Sequence of chain 8.A:
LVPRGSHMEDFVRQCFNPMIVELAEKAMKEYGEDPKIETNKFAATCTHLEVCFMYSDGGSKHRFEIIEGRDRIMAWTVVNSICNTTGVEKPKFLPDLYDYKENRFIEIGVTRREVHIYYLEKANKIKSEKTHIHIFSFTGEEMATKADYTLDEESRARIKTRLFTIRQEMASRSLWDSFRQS

Binding-site contacts:
Ligand atom C10 contacts residue MN1 of chain 8.D at 2.6 Å.
Ligand atom C10 contacts residue GLU120 of chain 8.A at 3.2 Å.
Ligand atom C09 contacts residue GLU120 of chain 8.A at 3.3 Å.
Ligand atom C07 contacts residue MN1 of chain 8.C at 2.9 Å.
Ligand atom O03 contacts residue HIS61 of chain 8.A at 3.2 Å.
Ligand atom C05 contacts residue TYR44 of chain 8.A at 3.9 Å (hydrophobic).
Ligand atom O04 contacts residue TYR131 of chain 8.A at 4.2 Å.
Ligand atom O02 contacts residue ASP109 of chain 8.A at 4.1 Å.
Ligand atom O03 contacts residue MN1 of chain 8.C at 2.0 Å.
Ligand atom C04 contacts residue TYR44 of chain 8.A at 3.9 Å (hydrophobic).
Ligand atom O03 contacts residue GLU120 of chain 8.A at 2.9 Å (salt-bridge).
Ligand atom O01 contacts residue TYR44 of chain 8.A at 3.8 Å.
Ligand atom C21 contacts residue TYR44 of chain 8.A at 3.8 Å (hydrophobic).
Ligand atom C22 contacts residue TYR44 of chain 8.A at 3.8 Å (hydrophobic).
Ligand atom O04 contacts residue HIS61 of chain 8.A at 2.5 Å (h-bond).
Ligand atom O03 contacts residue ASP109 of chain 8.A at 2.7 Å (salt-bridge).
Ligand atom O04 contacts residue MN1 of chain 8.D at 1.8 Å.
Ligand atom O03 contacts residue GLU81 of chain 8.A at 3.1 Å (salt-bridge).
Ligand atom C09 contacts residue ASP109 of chain 8.A at 4.1 Å.
Ligand atom O04 contacts residue GLU120 of chain 8.A at 2.9 Å (salt-bridge).
Ligand atom O04 contacts residue GLY122 of chain 8.A at 4.1 Å.
Ligand atom C07 contacts residue GLU81 of chain 8.A at 3.7 Å.
Ligand atom O04 contacts residue ILE121 of chain 8.A at 2.6 Å (h-bond).
Ligand atom C10 contacts residue ILE121 of chain 8.A at 4.0 Å (hydrophobic).
Ligand atom C01 contacts residue GLU46 of chain 8.A at 3.4 Å.
Ligand atom C09 contacts residue MN1 of chain 8.D at 2.8 Å.
Ligand atom C08 contacts residue MN1 of chain 8.D at 4.2 Å.
Ligand atom O02 contacts residue MN1 of chain 8.C at 2.0 Å.
Ligand atom C09 contacts residue HIS61 of chain 8.A at 3.5 Å.
Ligand atom N01 contacts residue TYR44 of chain 8.A at 4.2 Å.
Ligand atom C08 contacts residue MN1 of chain 8.C at 3.3 Å.
Ligand atom O03 contacts residue MN1 of chain 8.D at 2.2 Å.
Ligand atom C10 contacts residue HIS61 of chain 8.A at 3.3 Å.
Ligand atom O02 contacts residue GLU81 of chain 8.A at 2.9 Å (salt-bridge).
Ligand atom C08 contacts residue GLU81 of chain 8.A at 4.0 Å.
Ligand atom O04 contacts residue ASP109 of chain 8.A at 3.9 Å.
Ligand atom N03 contacts residue MN1 of chain 8.D at 3.9 Å.
Ligand atom C09 contacts residue MN1 of chain 8.C at 3.0 Å.
Ligand atom C09 contacts residue GLU81 of chain 8.A at 3.7 Å.
Ligand atom N03 contacts residue HIS61 of chain 8.A at 4.2 Å.

The protein below binds the small molecule below.
Small molecule (SMILES): COc1cc(CCNC(=O)c2nc(C(C)(C)NC(=O)OCc3ccccc3)[nH]c(=O)c2O)ccn1